Binding-site contacts:
Ligand atom C3 contacts residue ASP116 of chain 3.A at 3.9 Å.
Ligand atom C1 contacts residue LEU13 of chain 3.A at 3.6 Å (hydrophobic).
Ligand atom N1' contacts residue TRP67 of chain 3.A at 4.2 Å.
Ligand atom C1' contacts residue THR78 of chain 3.A at 3.9 Å.
Ligand atom C1 contacts residue TYR31 of chain 3.A at 3.5 Å (hydrophobic).
Ligand atom N2 contacts residue TYR31 of chain 3.A at 3.9 Å.
Ligand atom N1 contacts residue SO41 of chain 3.C at 3.5 Å (h-bond).
Ligand atom O1 contacts residue LEU13 of chain 3.A at 3.9 Å.
Ligand atom C3 contacts residue LEU13 of chain 3.A at 3.9 Å (hydrophobic).
Ligand atom O1' contacts residue TRP67 of chain 3.A at 3.7 Å.
Ligand atom N2 contacts residue ASN11 of chain 3.A at 4.0 Å.
Ligand atom C3 contacts residue TRP96 of chain 3.A at 3.9 Å (hydrophobic).
Ligand atom N2 contacts residue ASP116 of chain 3.A at 2.9 Å (salt-bridge).
Ligand atom N1' contacts residue SO41 of chain 3.C at 2.9 Å (h-bond).
Ligand atom O1 contacts residue ASN11 of chain 3.A at 2.9 Å (h-bond).
Ligand atom C1 contacts residue SER15 of chain 3.A at 3.6 Å.
Ligand atom O1 contacts residue ASP116 of chain 3.A at 3.9 Å.
Ligand atom C1 contacts residue ASN11 of chain 3.A at 3.8 Å.
Ligand atom C1' contacts residue TRP108 of chain 1.A at 4.0 Å (hydrophobic).
Ligand atom C2 contacts residue TRP108 of chain 1.A at 3.7 Å (hydrophobic).
Ligand atom N2' contacts residue TRP96 of chain 3.A at 3.5 Å.
Ligand atom O1' contacts residue SO41 of chain 3.C at 3.6 Å (h-bond).
Ligand atom C2 contacts residue VAL35 of chain 3.A at 3.5 Å (hydrophobic).
Ligand atom C3 contacts residue TRP108 of chain 1.A at 4.1 Å (hydrophobic).
Ligand atom C1 contacts residue SER33 of chain 3.A at 3.7 Å.
Ligand atom C1 contacts residue ASP116 of chain 3.A at 3.9 Å.
Ligand atom N1 contacts residue LEU13 of chain 3.A at 4.0 Å.
Ligand atom N1 contacts residue SER15 of chain 3.A at 4.0 Å.
Ligand atom N2 contacts residue LEU13 of chain 3.A at 3.5 Å.
Ligand atom O1 contacts residue SER33 of chain 3.A at 3.9 Å.
Ligand atom O1' contacts residue LEU98 of chain 3.A at 3.9 Å.
Ligand atom C2 contacts residue SER33 of chain 3.A at 3.8 Å.
Ligand atom O1' contacts residue THR78 of chain 3.A at 2.7 Å (h-bond).
Ligand atom C2 contacts residue SO41 of chain 3.C at 3.3 Å.
Ligand atom N1 contacts residue SER33 of chain 3.A at 2.8 Å (h-bond).
Ligand atom N1' contacts residue TRP108 of chain 1.A at 3.6 Å.
Ligand atom O1 contacts residue SER15 of chain 3.A at 2.8 Å (h-bond).
Ligand atom C1' contacts residue SO41 of chain 3.C at 3.7 Å.
Ligand atom N1 contacts residue VAL35 of chain 3.A at 3.6 Å.
Ligand atom O1 contacts residue TYR31 of chain 3.A at 2.7 Å (h-bond).

Sequence of chain 3.A:
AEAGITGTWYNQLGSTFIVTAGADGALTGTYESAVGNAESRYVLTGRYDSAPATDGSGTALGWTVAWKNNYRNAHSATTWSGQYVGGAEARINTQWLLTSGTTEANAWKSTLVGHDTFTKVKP

Sequence of chain 1.A:
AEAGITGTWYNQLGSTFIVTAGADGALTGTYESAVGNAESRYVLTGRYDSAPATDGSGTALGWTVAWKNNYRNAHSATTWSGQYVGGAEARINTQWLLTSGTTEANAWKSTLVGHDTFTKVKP

This protein binds this small molecule.
Small molecule (SMILES): O=C1NC2NC(=O)NC2N1